Binding-site contacts:
Ligand atom C3 contacts residue ASN80 of chain 1.B at 3.8 Å.
Ligand atom O6 contacts residue SER82 of chain 1.B at 3.9 Å.
Ligand atom C1 contacts residue ASN80 of chain 1.B at 1.4 Å.
Ligand atom C7 contacts residue ASN80 of chain 1.B at 3.4 Å.
Ligand atom C1 contacts residue SER82 of chain 1.B at 3.8 Å.
Ligand atom C7 contacts residue ASP83 of chain 1.B at 4.2 Å.
Ligand atom C2 contacts residue ASN80 of chain 1.B at 2.5 Å.
Ligand atom C6 contacts residue ASN80 of chain 1.B at 4.4 Å.
Ligand atom O6 contacts residue ASN80 of chain 1.B at 4.1 Å.
Ligand atom O5 contacts residue SER82 of chain 1.B at 2.8 Å (h-bond).
Ligand atom C4 contacts residue ASN80 of chain 1.B at 4.3 Å.
Ligand atom C8 contacts residue ASN80 of chain 1.B at 4.5 Å.
Ligand atom O7 contacts residue ASN80 of chain 1.B at 3.6 Å (h-bond).
Ligand atom O7 contacts residue ASP83 of chain 1.B at 3.4 Å (salt-bridge).
Ligand atom C5 contacts residue SER82 of chain 1.B at 3.8 Å.
Ligand atom C5 contacts residue ASN80 of chain 1.B at 3.7 Å.
Ligand atom O5 contacts residue ASN80 of chain 1.B at 2.4 Å (h-bond).
Ligand atom N2 contacts residue ASN80 of chain 1.B at 2.9 Å (h-bond).
Ligand atom C6 contacts residue SER82 of chain 1.B at 3.6 Å.

Sequence of chain 1.B:
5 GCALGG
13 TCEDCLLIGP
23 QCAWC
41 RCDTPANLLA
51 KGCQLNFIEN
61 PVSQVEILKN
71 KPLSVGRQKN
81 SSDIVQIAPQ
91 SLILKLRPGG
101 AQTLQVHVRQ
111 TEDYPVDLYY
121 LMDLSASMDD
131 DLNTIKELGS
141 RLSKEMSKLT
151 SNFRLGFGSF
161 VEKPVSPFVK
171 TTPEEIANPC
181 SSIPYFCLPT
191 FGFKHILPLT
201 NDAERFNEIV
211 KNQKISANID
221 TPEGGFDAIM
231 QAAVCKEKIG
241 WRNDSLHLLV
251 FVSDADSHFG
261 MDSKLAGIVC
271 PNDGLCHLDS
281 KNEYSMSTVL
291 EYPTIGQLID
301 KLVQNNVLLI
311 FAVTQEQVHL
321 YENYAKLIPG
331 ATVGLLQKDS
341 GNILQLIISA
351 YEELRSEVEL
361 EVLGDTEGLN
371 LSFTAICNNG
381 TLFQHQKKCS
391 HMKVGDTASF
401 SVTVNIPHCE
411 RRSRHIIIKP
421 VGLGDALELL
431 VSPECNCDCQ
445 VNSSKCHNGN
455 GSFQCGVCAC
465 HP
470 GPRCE

A small-molecule ligand and the protein it binds are described below.
Small molecule (SMILES): CC(=O)N[C@@H]1[C@@H](O)[C@H](O)[C@@H](CO)O[C@H]1O